Binding-site contacts:
Ligand atom O3 contacts residue ASN81 of chain 1.B at 3.1 Å (h-bond).
Ligand atom C3 contacts residue HIS63 of chain 1.B at 3.7 Å.
Ligand atom C3 contacts residue GLN115 of chain 1.B at 3.8 Å.
Ligand atom C10 contacts residue PRO104 of chain 1.B at 3.9 Å (hydrophobic).
Ligand atom C5B contacts residue MG1 of chain 1.E at 3.6 Å.
Ligand atom O12 contacts residue MG1 of chain 1.E at 2.2 Å.
Ligand atom O4B contacts residue PHE85 of chain 1.B at 3.5 Å.
Ligand atom CL7 contacts residue LEU169 of chain 1.A at 3.4 Å.
Ligand atom O2' contacts residue THR111 of chain 1.B at 3.9 Å.
Ligand atom C12 contacts residue MG1 of chain 1.E at 3.2 Å.
Ligand atom C4' contacts residue ASN81 of chain 1.B at 2.8 Å.
Ligand atom C10 contacts residue ARG103 of chain 1.B at 4.0 Å.
Ligand atom O12 contacts residue HIS99 of chain 1.B at 3.2 Å (h-bond).
Ligand atom C4' contacts residue SER137 of chain 1.B at 3.5 Å.
Ligand atom O11 contacts residue MG1 of chain 1.E at 2.0 Å.
Ligand atom C6' contacts residue ILE133 of chain 1.B at 3.5 Å (hydrophobic).
Ligand atom C4D contacts residue SER137 of chain 1.B at 3.4 Å.
Ligand atom C11 contacts residue MG1 of chain 1.E at 3.1 Å.
Ligand atom C8 contacts residue LEU173 of chain 1.A at 3.5 Å (hydrophobic).
Ligand atom N4 contacts residue SER137 of chain 1.B at 3.9 Å.
Ligand atom O10 contacts residue THR102 of chain 1.B at 3.7 Å.
Ligand atom O2' contacts residue HIS63 of chain 1.B at 3.2 Å (h-bond).
Ligand atom C4D contacts residue ASN81 of chain 1.B at 3.7 Å.
Ligand atom C5 contacts residue GLN115 of chain 1.B at 3.8 Å.
Ligand atom O3 contacts residue GLN115 of chain 1.B at 3.0 Å (h-bond).
Ligand atom C4 contacts residue ASN81 of chain 1.B at 3.7 Å.
Ligand atom C9 contacts residue LEU173 of chain 1.A at 3.8 Å (hydrophobic).
Ligand atom C4D contacts residue PHE85 of chain 1.B at 3.3 Å (hydrophobic).
Ligand atom O6 contacts residue VAL112 of chain 1.B at 3.4 Å.
Ligand atom O10 contacts residue MG1 of chain 1.E at 4.0 Å.
Ligand atom N4 contacts residue ASN81 of chain 1.B at 2.7 Å (h-bond).
Ligand atom O10 contacts residue ARG103 of chain 1.B at 3.6 Å.
Ligand atom C2' contacts residue HIS63 of chain 1.B at 3.8 Å.
Ligand atom C9 contacts residue ARG103 of chain 1.B at 3.6 Å.
Ligand atom C4 contacts residue GLN115 of chain 1.B at 3.7 Å.
Ligand atom O3 contacts residue HIS63 of chain 1.B at 3.0 Å (h-bond).
Ligand atom O2' contacts residue SER66 of chain 1.B at 3.5 Å.
Ligand atom O6 contacts residue PRO104 of chain 1.B at 3.9 Å.
Ligand atom O2' contacts residue GLN115 of chain 1.B at 3.5 Å (h-bond).
Ligand atom C4A contacts residue SER137 of chain 1.B at 3.6 Å.

A protein and the small-molecule ligand that binds it are described below.
Small molecule (SMILES): CN(C)[C@@H]1C(O)=C(C(N)=O)C(=O)[C@@]2(O)C(O)=C3C(=O)c4c(O)ccc(Cl)c4[C@@](C)(O)[C@H]3C[C@@H]12

Sequence of chain 1.A:
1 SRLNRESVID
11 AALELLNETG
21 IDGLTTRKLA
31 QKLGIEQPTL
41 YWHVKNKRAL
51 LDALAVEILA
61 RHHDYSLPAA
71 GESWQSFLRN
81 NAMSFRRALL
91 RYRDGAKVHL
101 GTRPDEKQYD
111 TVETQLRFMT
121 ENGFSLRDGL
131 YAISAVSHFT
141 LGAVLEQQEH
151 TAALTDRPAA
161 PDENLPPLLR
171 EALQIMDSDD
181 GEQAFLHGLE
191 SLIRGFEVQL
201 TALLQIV

Sequence of chain 1.B:
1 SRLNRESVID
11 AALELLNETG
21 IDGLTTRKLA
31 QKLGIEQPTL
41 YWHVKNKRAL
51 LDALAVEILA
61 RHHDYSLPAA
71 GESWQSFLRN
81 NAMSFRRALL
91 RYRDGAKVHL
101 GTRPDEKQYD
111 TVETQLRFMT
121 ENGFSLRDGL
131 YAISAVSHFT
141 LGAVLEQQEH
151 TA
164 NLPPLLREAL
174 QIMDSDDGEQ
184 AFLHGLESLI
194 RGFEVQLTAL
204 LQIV